A protein and the small-molecule ligand that binds it are described below.
Small molecule (SMILES): CC(=O)N[C@@H]1[C@@H](O)[C@H](O)[C@@H](CO)O[C@H]1O

Sequence of chain 51.F:
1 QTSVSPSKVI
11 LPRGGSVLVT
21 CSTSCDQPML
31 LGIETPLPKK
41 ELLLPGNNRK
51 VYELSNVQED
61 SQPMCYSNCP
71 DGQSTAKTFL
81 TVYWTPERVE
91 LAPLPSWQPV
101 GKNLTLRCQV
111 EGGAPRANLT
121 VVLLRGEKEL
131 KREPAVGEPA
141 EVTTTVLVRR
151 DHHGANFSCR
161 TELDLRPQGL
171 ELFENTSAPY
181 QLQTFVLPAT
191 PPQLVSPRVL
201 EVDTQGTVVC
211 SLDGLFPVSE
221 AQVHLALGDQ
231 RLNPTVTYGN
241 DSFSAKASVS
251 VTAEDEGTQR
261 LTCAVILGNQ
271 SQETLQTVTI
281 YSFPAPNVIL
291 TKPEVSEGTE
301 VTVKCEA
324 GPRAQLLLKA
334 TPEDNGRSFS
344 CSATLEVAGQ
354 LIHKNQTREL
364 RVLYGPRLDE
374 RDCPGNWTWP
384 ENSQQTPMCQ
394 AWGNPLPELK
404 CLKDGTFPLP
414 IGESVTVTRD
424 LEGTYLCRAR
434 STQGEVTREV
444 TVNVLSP

Binding-site contacts:
Ligand atom C4 contacts residue ASN358 of chain 51.F at 4.2 Å.
Ligand atom N2 contacts residue ASN358 of chain 51.F at 2.9 Å (h-bond).
Ligand atom O7 contacts residue SER343 of chain 51.F at 4.3 Å.
Ligand atom C2 contacts residue ASN358 of chain 51.F at 2.5 Å.
Ligand atom C7 contacts residue ASN358 of chain 51.F at 3.4 Å.
Ligand atom O5 contacts residue ASN358 of chain 51.F at 2.4 Å (h-bond).
Ligand atom C5 contacts residue ASN358 of chain 51.F at 3.6 Å.
Ligand atom C1 contacts residue ASN358 of chain 51.F at 1.4 Å.
Ligand atom O7 contacts residue SER345 of chain 51.F at 4.2 Å.
Ligand atom O7 contacts residue ASN358 of chain 51.F at 3.3 Å (h-bond).
Ligand atom C3 contacts residue ASN358 of chain 51.F at 3.8 Å.